Binding-site contacts:
Ligand atom C6 contacts residue VAL179 of chain 1.B at 3.9 Å (hydrophobic).
Ligand atom O5 contacts residue ARG209 of chain 1.B at 3.4 Å (salt-bridge).
Ligand atom O6 contacts residue VAL179 of chain 1.B at 3.3 Å (h-bond).
Ligand atom OP5 contacts residue ARG180 of chain 1.B at 3.9 Å.
Ligand atom O0H contacts residue LEU171 of chain 1.B at 3.5 Å.
Ligand atom OP6 contacts residue ARG209 of chain 1.B at 3.2 Å (salt-bridge).
Ligand atom P3 contacts residue LYS205 of chain 1.B at 3.2 Å.
Ligand atom O2 contacts residue LYS205 of chain 1.B at 3.5 Å.
Ligand atom OP1 contacts residue ILE206 of chain 1.B at 3.7 Å.
Ligand atom P4 contacts residue ARG209 of chain 1.B at 3.9 Å.
Ligand atom C4 contacts residue ARG209 of chain 1.B at 3.9 Å.
Ligand atom OP6 contacts residue ARG180 of chain 1.B at 3.4 Å.
Ligand atom OP6 contacts residue LYS178 of chain 1.B at 3.6 Å.
Ligand atom OP4 contacts residue LYS205 of chain 1.B at 2.9 Å (salt-bridge).
Ligand atom C0C contacts residue LEU171 of chain 1.B at 3.4 Å (hydrophobic).
Ligand atom C0J contacts residue ILE210 of chain 1.B at 3.8 Å (hydrophobic).
Ligand atom OP3 contacts residue ARG47 of chain 1.B at 3.8 Å.
Ligand atom O1 contacts residue ILE206 of chain 1.B at 3.8 Å.
Ligand atom OP3 contacts residue LEU171 of chain 1.B at 3.3 Å (h-bond).
Ligand atom C0N contacts residue LEU202 of chain 1.B at 3.8 Å (hydrophobic).
Ligand atom O0H contacts residue ILE206 of chain 1.B at 3.8 Å.
Ligand atom C0I contacts residue LEU171 of chain 1.B at 3.8 Å (hydrophobic).
Ligand atom C0G contacts residue LEU171 of chain 1.B at 3.4 Å (hydrophobic).
Ligand atom O0D contacts residue LEU171 of chain 1.B at 3.8 Å.
Ligand atom O3 contacts residue LYS205 of chain 1.B at 2.8 Å (salt-bridge).
Ligand atom OP3 contacts residue ASP173 of chain 1.B at 3.2 Å (salt-bridge).
Ligand atom C0L contacts residue LEU202 of chain 1.B at 3.8 Å (hydrophobic).
Ligand atom O0F contacts residue THR172 of chain 1.B at 3.5 Å (h-bond).
Ligand atom O0M contacts residue PHE201 of chain 1.B at 3.4 Å (h-bond).
Ligand atom O11 contacts residue LYS205 of chain 1.B at 2.8 Å (salt-bridge).
Ligand atom O5 contacts residue VAL179 of chain 1.B at 3.0 Å (h-bond).
Ligand atom O0D contacts residue ILE206 of chain 1.B at 3.9 Å.
Ligand atom OP4 contacts residue ARG209 of chain 1.B at 2.8 Å (salt-bridge).
Ligand atom O5 contacts residue LYS178 of chain 1.B at 3.2 Å.
Ligand atom C0B contacts residue LEU171 of chain 1.B at 3.4 Å (hydrophobic).
Ligand atom C0C contacts residue THR172 of chain 1.B at 3.8 Å.
Ligand atom C0K contacts residue ILE210 of chain 1.B at 3.6 Å (hydrophobic).
Ligand atom OP1 contacts residue LEU171 of chain 1.B at 3.7 Å.
Ligand atom OP5 contacts residue LYS178 of chain 1.B at 3.0 Å.
Ligand atom C0E contacts residue THR172 of chain 1.B at 3.8 Å.

Sequence of chain 1.B:
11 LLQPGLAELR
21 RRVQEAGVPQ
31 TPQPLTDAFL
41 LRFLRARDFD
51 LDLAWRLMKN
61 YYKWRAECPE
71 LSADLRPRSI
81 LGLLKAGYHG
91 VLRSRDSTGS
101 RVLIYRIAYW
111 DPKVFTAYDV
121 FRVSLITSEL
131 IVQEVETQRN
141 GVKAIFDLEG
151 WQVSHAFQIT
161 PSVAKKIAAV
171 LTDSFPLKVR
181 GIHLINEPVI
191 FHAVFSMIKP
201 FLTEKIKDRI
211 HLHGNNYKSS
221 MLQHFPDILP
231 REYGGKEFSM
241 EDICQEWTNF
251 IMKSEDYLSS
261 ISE

The small molecule below binds the protein below.
Small molecule (SMILES): CCCC(=O)OC[C@H](COP(=O)(O)O[C@H]1[C@H](O)[C@@H](O)[C@H](OP(=O)(O)O)[C@@H](OP(=O)(O)O)[C@H]1O)OC(=O)CCC